Binding-site contacts:
Ligand atom OP2 contacts residue ASP273 of chain 49.A at 2.4 Å.
Ligand atom P contacts residue PHE272 of chain 49.A at 4.3 Å.
Ligand atom O5' contacts residue ASP273 of chain 49.A at 4.1 Å.
Ligand atom C5' contacts residue ASN491 of chain 49.A at 4.0 Å.
Ligand atom P contacts residue ASN491 of chain 49.A at 3.0 Å.
Ligand atom OP1 contacts residue ASP273 of chain 49.A at 3.3 Å.
Ligand atom P contacts residue TYR271 of chain 49.A at 4.5 Å.
Ligand atom O5' contacts residue ASN491 of chain 49.A at 3.5 Å (h-bond).
Ligand atom P contacts residue ASP273 of chain 49.A at 2.8 Å.
Ligand atom OP1 contacts residue ASN491 of chain 49.A at 3.6 Å.
Ligand atom OP2 contacts residue ASN491 of chain 49.A at 1.7 Å (h-bond).
Ligand atom C5' contacts residue ASP273 of chain 49.A at 3.8 Å.
Ligand atom OP1 contacts residue TYR271 of chain 49.A at 3.1 Å (h-bond).
Ligand atom OP1 contacts residue PHE272 of chain 49.A at 3.4 Å.

Sequence of chain 49.A:
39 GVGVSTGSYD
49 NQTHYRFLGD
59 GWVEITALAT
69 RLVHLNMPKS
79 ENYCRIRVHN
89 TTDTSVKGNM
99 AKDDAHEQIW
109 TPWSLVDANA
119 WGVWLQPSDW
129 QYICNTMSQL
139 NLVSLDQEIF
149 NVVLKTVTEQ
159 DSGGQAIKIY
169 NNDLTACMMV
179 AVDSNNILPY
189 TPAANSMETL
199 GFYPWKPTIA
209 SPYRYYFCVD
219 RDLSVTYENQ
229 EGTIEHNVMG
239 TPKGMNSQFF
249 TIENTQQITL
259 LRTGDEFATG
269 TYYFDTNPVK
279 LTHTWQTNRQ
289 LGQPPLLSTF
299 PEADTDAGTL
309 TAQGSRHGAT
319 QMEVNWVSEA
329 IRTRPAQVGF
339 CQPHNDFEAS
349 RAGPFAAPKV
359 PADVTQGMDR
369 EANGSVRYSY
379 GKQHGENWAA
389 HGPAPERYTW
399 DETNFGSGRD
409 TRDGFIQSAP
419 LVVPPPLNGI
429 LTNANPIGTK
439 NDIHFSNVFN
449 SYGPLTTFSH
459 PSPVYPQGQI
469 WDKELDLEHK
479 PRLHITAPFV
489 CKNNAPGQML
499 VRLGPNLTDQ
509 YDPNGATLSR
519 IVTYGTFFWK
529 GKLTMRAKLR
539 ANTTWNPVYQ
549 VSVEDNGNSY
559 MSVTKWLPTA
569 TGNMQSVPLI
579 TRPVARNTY

The small molecule below binds the protein below.
Small molecule (SMILES): Nc1ncnc2c1ncn2[C@H]1C[C@H](O)[C@@H](COP(=O)(O)O)O1